Sequence of chain 2.A:
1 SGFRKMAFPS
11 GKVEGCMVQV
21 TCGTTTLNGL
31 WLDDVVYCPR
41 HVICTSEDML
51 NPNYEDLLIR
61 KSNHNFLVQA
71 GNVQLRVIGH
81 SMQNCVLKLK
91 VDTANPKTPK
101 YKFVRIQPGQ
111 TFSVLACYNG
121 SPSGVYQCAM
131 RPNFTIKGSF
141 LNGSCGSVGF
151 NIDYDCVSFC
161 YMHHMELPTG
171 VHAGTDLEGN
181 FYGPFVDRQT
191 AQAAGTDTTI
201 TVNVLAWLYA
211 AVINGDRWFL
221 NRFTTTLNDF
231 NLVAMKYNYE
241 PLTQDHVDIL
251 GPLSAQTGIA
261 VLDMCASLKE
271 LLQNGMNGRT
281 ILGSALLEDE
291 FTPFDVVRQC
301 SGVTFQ

The small molecule below binds the protein below.
Small molecule (SMILES): CC(C)C[C@H](NC(=O)OCc1ccccc1)C(=O)N[C@@H](C[C@@H]1CCNC1=O)[C@@H](O)S(=O)(=O)O

Binding-site contacts:
Ligand atom N28 contacts residue GLU166 of chain 2.A at 3.0 Å (salt-bridge).
Ligand atom N19 contacts residue CYS145 of chain 2.A at 3.2 Å (h-bond).
Ligand atom C29 contacts residue HIS163 of chain 2.A at 3.6 Å.
Ligand atom O30 contacts residue HIS163 of chain 2.A at 2.5 Å (h-bond).
Ligand atom N28 contacts residue PHE140 of chain 2.A at 3.5 Å (h-bond).
Ligand atom O22 contacts residue SER144 of chain 2.A at 3.3 Å (h-bond).
Ligand atom C20 contacts residue CYS145 of chain 2.A at 2.8 Å (hydrophobic).
Ligand atom O22 contacts residue CYS145 of chain 2.A at 2.7 Å (h-bond).
Ligand atom O22 contacts residue GLY143 of chain 2.A at 3.3 Å (h-bond).
Ligand atom C24 contacts residue HIS163 of chain 2.A at 3.9 Å.
Ligand atom O10 contacts residue GLU166 of chain 2.A at 2.8 Å (salt-bridge).
Ligand atom C24 contacts residue CYS145 of chain 2.A at 3.1 Å (hydrophobic).
Ligand atom C26 contacts residue ASN142 of chain 2.A at 3.8 Å.
Ligand atom O30 contacts residue GLU166 of chain 2.A at 3.5 Å.
Ligand atom C4 contacts residue PRO168 of chain 2.A at 3.5 Å (hydrophobic).
Ligand atom O30 contacts residue MET165 of chain 2.A at 3.9 Å.
Ligand atom C1 contacts residue GLU166 of chain 2.A at 3.4 Å.
Ligand atom O30 contacts residue HIS172 of chain 2.A at 3.6 Å.
Ligand atom C26 contacts residue LEU141 of chain 2.A at 4.0 Å (hydrophobic).
Ligand atom C2 contacts residue GLN189 of chain 2.A at 3.6 Å.
Ligand atom C16 contacts residue HIS41 of chain 2.A at 3.6 Å.
Ligand atom N19 contacts residue HIS164 of chain 2.A at 3.1 Å (h-bond).
Ligand atom C7 contacts residue GLU166 of chain 2.A at 3.1 Å.
Ligand atom C12 contacts residue HIS164 of chain 2.A at 3.6 Å.
Ligand atom C21 contacts residue HIS41 of chain 2.A at 3.7 Å.
Ligand atom C29 contacts residue GLU166 of chain 2.A at 3.6 Å.
Ligand atom C21 contacts residue CYS145 of chain 2.A at 1.9 Å (hydrophobic).
Ligand atom O30 contacts residue PHE140 of chain 2.A at 3.5 Å.
Ligand atom C13 contacts residue HIS41 of chain 2.A at 4.0 Å.
Ligand atom C16 contacts residue MET49 of chain 2.A at 3.8 Å (hydrophobic).
Ligand atom O10 contacts residue MET165 of chain 2.A at 3.3 Å.
Ligand atom C16 contacts residue TYR54 of chain 2.A at 3.9 Å (hydrophobic).
Ligand atom C5 contacts residue PRO168 of chain 2.A at 3.4 Å (hydrophobic).
Ligand atom C15 contacts residue ASP187 of chain 2.A at 3.6 Å.
Ligand atom C17 contacts residue HIS164 of chain 2.A at 3.8 Å.
Ligand atom C3 contacts residue GLN189 of chain 2.A at 3.7 Å.
Ligand atom C15 contacts residue ARG188 of chain 2.A at 3.8 Å.
Ligand atom C6 contacts residue GLU166 of chain 2.A at 3.7 Å.
Ligand atom C27 contacts residue GLU166 of chain 2.A at 3.9 Å.
Ligand atom C3 contacts residue THR190 of chain 2.A at 3.7 Å.

Sequence of chain 1.A:
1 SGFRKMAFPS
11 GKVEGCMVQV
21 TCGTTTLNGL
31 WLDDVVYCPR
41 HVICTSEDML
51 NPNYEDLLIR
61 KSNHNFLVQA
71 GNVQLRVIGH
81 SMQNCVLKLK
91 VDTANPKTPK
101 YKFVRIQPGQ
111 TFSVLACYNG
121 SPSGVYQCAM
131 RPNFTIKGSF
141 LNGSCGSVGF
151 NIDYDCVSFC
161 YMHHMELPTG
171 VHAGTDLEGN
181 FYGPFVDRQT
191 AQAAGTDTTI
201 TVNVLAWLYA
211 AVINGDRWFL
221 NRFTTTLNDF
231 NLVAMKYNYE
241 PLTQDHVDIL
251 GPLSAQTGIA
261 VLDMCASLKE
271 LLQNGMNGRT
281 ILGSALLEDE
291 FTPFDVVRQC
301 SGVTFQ